Binding-site contacts:
Ligand atom O6 contacts residue ASN51 of chain 2.A at 4.4 Å.
Ligand atom O6 contacts residue ASN52 of chain 2.A at 3.9 Å.
Ligand atom C1 contacts residue ASN52 of chain 2.A at 1.5 Å.
Ligand atom C4 contacts residue ASN52 of chain 2.A at 4.4 Å.
Ligand atom C3 contacts residue ASN52 of chain 2.A at 3.9 Å.
Ligand atom C7 contacts residue ASN52 of chain 2.A at 3.2 Å.
Ligand atom C8 contacts residue ASN52 of chain 2.A at 4.4 Å.
Ligand atom O7 contacts residue ASN52 of chain 2.A at 3.2 Å (h-bond).
Ligand atom N2 contacts residue ASN52 of chain 2.A at 2.9 Å (h-bond).
Ligand atom C5 contacts residue ASN52 of chain 2.A at 3.8 Å.
Ligand atom C6 contacts residue ASN52 of chain 2.A at 4.3 Å.
Ligand atom C2 contacts residue ASN52 of chain 2.A at 2.6 Å.
Ligand atom O5 contacts residue ASN52 of chain 2.A at 2.6 Å (h-bond).

A protein and the small-molecule ligand that binds it are described below.
Small molecule (SMILES): CC(=O)N[C@@H]1[C@@H](O)[C@H](O)[C@@H](CO)O[C@H]1O

Sequence of chain 2.A:
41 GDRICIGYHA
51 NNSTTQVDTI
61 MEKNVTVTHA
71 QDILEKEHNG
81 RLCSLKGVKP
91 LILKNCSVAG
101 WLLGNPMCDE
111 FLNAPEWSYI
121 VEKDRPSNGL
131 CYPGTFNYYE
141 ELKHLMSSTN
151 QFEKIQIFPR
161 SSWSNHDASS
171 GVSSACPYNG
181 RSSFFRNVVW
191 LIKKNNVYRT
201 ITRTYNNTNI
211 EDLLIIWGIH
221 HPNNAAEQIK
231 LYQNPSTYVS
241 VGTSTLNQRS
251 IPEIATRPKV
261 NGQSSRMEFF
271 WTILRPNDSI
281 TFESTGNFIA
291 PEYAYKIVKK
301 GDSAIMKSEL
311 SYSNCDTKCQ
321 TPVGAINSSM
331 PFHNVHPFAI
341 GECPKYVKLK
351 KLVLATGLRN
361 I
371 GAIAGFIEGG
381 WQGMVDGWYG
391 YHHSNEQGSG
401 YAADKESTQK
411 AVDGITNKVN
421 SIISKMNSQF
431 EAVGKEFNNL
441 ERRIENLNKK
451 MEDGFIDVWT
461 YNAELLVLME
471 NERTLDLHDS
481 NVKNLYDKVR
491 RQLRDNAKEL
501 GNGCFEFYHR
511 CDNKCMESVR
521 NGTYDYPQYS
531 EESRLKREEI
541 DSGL